Sequence of chain 1.C:
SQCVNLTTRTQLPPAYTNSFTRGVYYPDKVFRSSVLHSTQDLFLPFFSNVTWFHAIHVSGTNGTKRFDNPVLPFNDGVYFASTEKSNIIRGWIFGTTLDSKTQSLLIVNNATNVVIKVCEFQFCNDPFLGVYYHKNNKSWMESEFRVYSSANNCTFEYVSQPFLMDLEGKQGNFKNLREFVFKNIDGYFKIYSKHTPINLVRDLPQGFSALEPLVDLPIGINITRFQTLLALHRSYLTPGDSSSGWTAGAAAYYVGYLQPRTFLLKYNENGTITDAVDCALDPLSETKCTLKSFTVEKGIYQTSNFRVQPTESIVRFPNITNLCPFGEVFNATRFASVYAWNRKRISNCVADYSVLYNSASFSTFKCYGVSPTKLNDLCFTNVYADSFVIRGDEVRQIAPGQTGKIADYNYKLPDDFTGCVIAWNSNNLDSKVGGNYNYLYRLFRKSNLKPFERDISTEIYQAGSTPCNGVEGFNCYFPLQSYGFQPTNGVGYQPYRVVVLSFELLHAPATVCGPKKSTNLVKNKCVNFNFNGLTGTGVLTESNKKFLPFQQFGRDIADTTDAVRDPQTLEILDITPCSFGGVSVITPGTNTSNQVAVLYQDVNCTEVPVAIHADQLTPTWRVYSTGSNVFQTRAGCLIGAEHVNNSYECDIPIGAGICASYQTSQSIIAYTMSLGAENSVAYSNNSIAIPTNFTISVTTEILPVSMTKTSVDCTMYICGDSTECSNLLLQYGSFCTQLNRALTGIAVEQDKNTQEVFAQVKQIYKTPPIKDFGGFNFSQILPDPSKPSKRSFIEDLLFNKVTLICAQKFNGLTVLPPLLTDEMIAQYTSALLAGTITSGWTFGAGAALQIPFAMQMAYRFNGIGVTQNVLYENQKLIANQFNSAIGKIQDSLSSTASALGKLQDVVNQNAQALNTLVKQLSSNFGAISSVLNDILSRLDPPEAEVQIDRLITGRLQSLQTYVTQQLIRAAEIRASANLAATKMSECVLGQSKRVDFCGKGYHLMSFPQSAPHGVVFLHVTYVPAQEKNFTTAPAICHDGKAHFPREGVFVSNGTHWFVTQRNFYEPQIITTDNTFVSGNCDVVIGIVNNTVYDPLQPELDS

Binding-site contacts:
Ligand atom C1 contacts residue ASN137 of chain 1.C at 4.3 Å.
Ligand atom C7 contacts residue ASN17 of chain 1.C at 3.1 Å.
Ligand atom C3 contacts residue ASN17 of chain 1.C at 3.8 Å.
Ligand atom C5 contacts residue ASN17 of chain 1.C at 3.7 Å.
Ligand atom C8 contacts residue ASN17 of chain 1.C at 4.3 Å.
Ligand atom C1 contacts residue ASN17 of chain 1.C at 1.4 Å.
Ligand atom C2 contacts residue ASN17 of chain 1.C at 2.5 Å.
Ligand atom C6 contacts residue ASN17 of chain 1.C at 4.4 Å.
Ligand atom O6 contacts residue ASN17 of chain 1.C at 4.4 Å.
Ligand atom O7 contacts residue ASN17 of chain 1.C at 3.0 Å (h-bond).
Ligand atom O6 contacts residue ASN137 of chain 1.C at 4.0 Å.
Ligand atom C8 contacts residue CYS15 of chain 1.C at 3.0 Å (hydrophobic).
Ligand atom C5 contacts residue ASN137 of chain 1.C at 3.5 Å.
Ligand atom O5 contacts residue ASN137 of chain 1.C at 3.7 Å.
Ligand atom O5 contacts residue ASN17 of chain 1.C at 2.4 Å (h-bond).
Ligand atom N2 contacts residue CYS15 of chain 1.C at 4.2 Å.
Ligand atom C7 contacts residue CYS15 of chain 1.C at 4.0 Å (hydrophobic).
Ligand atom C6 contacts residue ASN137 of chain 1.C at 3.1 Å.
Ligand atom N2 contacts residue ASN17 of chain 1.C at 2.9 Å (h-bond).
Ligand atom C8 contacts residue VAL16 of chain 1.C at 4.5 Å (hydrophobic).
Ligand atom C4 contacts residue ASN17 of chain 1.C at 4.2 Å.

A protein and the small-molecule ligand that binds it are described below.
Small molecule (SMILES): CC(=O)N[C@@H]1[C@@H](O)[C@H](O)[C@@H](CO)O[C@H]1O